The small molecule below binds the protein below.
Small molecule (SMILES): C[C@H](N)C(=O)N[C@@H](C)C(=O)N[C@H](C(=O)N[C@H](C(=O)N[C@H](C(=O)N[C@H](C(=O)N1CCC[C@H]1C(=O)N[C@@H](C)C(=O)N1CCC[C@H]1C(=O)N[C@@H](C)C(=O)N[C@@H](CCCCN)C(N)=O)[C@@H](C)O)[C@@H](C)O)[C@@H](C)O)[C@@H](C)O

Binding-site contacts:
Ligand atom CA contacts residue A2G1 of chain 1.WA at 3.7 Å.
Ligand atom OG1 contacts residue A2G1 of chain 1.UA at 1.4 Å.
Ligand atom N contacts residue A2G1 of chain 1.UA at 4.0 Å.
Ligand atom N contacts residue A2G1 of chain 1.VA at 3.6 Å.
Ligand atom O contacts residue A2G1 of chain 1.UA at 3.5 Å.
Ligand atom OG1 contacts residue A2G1 of chain 1.VA at 1.5 Å.
Ligand atom CB contacts residue A2G1 of chain 1.UA at 4.5 Å.
Ligand atom CB contacts residue A2G1 of chain 1.VA at 2.4 Å.
Ligand atom CB contacts residue A2G1 of chain 1.VA at 4.5 Å.
Ligand atom CD contacts residue A2G1 of chain 1.UA at 3.7 Å.
Ligand atom N contacts residue A2G1 of chain 1.UA at 4.2 Å.
Ligand atom O contacts residue A2G1 of chain 1.UA at 3.6 Å (h-bond).
Ligand atom CA contacts residue A2G1 of chain 1.UA at 3.5 Å.
Ligand atom N contacts residue A2G1 of chain 1.VA at 3.8 Å.
Ligand atom O contacts residue A2G1 of chain 1.WA at 4.1 Å.
Ligand atom CA contacts residue A2G1 of chain 1.VA at 3.4 Å.
Ligand atom CG2 contacts residue A2G1 of chain 1.WA at 3.0 Å.
Ligand atom CA contacts residue A2G1 of chain 1.UA at 4.0 Å.
Ligand atom CB contacts residue A2G1 of chain 1.UA at 2.4 Å.
Ligand atom CD contacts residue A2G1 of chain 1.VA at 4.2 Å.
Ligand atom N contacts residue A2G1 of chain 1.WA at 3.8 Å.
Ligand atom C contacts residue A2G1 of chain 1.VA at 3.4 Å.
Ligand atom O contacts residue A2G1 of chain 1.VA at 3.4 Å (h-bond).
Ligand atom CB contacts residue A2G1 of chain 1.WA at 2.4 Å.
Ligand atom CG2 contacts residue A2G1 of chain 1.UA at 3.4 Å.
Ligand atom CA contacts residue A2G1 of chain 1.VA at 4.2 Å.
Ligand atom C contacts residue A2G1 of chain 1.UA at 3.6 Å.
Ligand atom C contacts residue A2G1 of chain 1.WA at 4.4 Å.
Ligand atom N contacts residue A2G1 of chain 1.UA at 4.5 Å.
Ligand atom CG2 contacts residue A2G1 of chain 1.VA at 3.5 Å.
Ligand atom C contacts residue A2G1 of chain 1.UA at 4.3 Å.
Ligand atom O contacts residue A2G1 of chain 1.WA at 3.9 Å.
Ligand atom OG1 contacts residue A2G1 of chain 1.WA at 1.4 Å.